Sequence of chain 1.F:
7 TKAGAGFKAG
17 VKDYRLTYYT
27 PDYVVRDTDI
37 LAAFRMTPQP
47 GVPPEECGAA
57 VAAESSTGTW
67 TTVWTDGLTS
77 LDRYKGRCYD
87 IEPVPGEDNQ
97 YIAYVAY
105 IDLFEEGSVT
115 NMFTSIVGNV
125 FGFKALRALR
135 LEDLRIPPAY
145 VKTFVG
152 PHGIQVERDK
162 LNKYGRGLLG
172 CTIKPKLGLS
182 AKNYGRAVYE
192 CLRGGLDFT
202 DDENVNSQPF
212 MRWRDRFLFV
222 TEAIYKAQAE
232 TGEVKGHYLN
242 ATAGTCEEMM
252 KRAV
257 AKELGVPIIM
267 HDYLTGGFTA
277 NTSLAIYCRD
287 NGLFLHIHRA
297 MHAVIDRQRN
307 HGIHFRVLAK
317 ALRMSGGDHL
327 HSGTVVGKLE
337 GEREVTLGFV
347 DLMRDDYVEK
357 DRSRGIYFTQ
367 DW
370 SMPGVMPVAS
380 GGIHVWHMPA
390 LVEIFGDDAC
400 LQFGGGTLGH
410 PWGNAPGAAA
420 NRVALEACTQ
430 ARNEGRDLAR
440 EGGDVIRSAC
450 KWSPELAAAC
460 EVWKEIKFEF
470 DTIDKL

Sequence of chain 1.M:
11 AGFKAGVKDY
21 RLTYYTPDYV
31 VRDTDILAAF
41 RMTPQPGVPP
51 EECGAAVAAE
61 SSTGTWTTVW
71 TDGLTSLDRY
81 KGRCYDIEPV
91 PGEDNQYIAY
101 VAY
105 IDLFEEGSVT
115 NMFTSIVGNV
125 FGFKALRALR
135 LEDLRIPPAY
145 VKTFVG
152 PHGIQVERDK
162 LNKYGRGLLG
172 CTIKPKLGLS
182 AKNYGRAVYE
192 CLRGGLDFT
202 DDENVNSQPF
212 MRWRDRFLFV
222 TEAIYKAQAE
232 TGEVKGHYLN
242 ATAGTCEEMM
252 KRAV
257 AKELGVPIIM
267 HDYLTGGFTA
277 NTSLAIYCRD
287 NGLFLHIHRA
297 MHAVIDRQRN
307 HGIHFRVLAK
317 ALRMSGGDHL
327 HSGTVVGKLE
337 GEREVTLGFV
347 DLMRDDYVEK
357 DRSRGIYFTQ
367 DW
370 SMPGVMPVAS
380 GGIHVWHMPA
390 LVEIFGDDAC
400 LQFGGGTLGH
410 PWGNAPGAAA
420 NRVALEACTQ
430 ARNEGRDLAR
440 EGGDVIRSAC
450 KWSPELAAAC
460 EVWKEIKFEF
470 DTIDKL

The protein below binds the small molecule below.
Small molecule (SMILES): O=C(O)[C@@](O)(COP(=O)(O)O)[C@H](O)[C@H](O)COP(=O)(O)O

Binding-site contacts:
Ligand atom O6 contacts residue ASP203 of chain 1.F at 3.0 Å (salt-bridge).
Ligand atom O1P contacts residue LYS175 of chain 1.F at 3.5 Å.
Ligand atom O5P contacts residue SER379 of chain 1.F at 3.2 Å (h-bond).
Ligand atom O7 contacts residue GLU60 of chain 1.M at 3.3 Å (salt-bridge).
Ligand atom O6 contacts residue ASN123 of chain 1.M at 3.0 Å (h-bond).
Ligand atom O2 contacts residue THR173 of chain 1.F at 2.8 Å (h-bond).
Ligand atom O6 contacts residue LYS175 of chain 1.F at 3.3 Å (salt-bridge).
Ligand atom P1 contacts residue THR65 of chain 1.M at 3.4 Å.
Ligand atom O3 contacts residue GLU204 of chain 1.F at 2.8 Å (salt-bridge).
Ligand atom C3 contacts residue MG1 of chain 1.OA at 3.1 Å.
Ligand atom O6P contacts residue ARG295 of chain 1.F at 2.9 Å (salt-bridge).
Ligand atom O3 contacts residue MG1 of chain 1.OA at 2.1 Å.
Ligand atom O6 contacts residue GLU204 of chain 1.F at 3.1 Å (salt-bridge).
Ligand atom O4 contacts residue SER379 of chain 1.F at 2.9 Å (h-bond).
Ligand atom O3P contacts residue GLY380 of chain 1.F at 3.3 Å.
Ligand atom O6 contacts residue LYS177 of chain 1.F at 2.6 Å (salt-bridge).
Ligand atom C2 contacts residue MG1 of chain 1.OA at 3.0 Å.
Ligand atom O3P contacts residue TRP66 of chain 1.M at 3.2 Å.
Ligand atom C3 contacts residue KCX201 of chain 1.F at 3.1 Å.
Ligand atom O2 contacts residue KCX201 of chain 1.F at 3.2 Å (h-bond).
Ligand atom O3P contacts residue GLY381 of chain 1.F at 2.8 Å (h-bond).
Ligand atom O1P contacts residue THR65 of chain 1.M at 2.5 Å (h-bond).
Ligand atom O1P contacts residue GLY404 of chain 1.F at 2.8 Å (h-bond).
Ligand atom C contacts residue MG1 of chain 1.OA at 2.9 Å.
Ligand atom O3 contacts residue KCX201 of chain 1.F at 2.7 Å (h-bond).
Ligand atom C contacts residue LYS175 of chain 1.F at 3.4 Å.
Ligand atom O2 contacts residue LYS175 of chain 1.F at 2.9 Å (salt-bridge).
Ligand atom O3P contacts residue THR65 of chain 1.M at 3.5 Å (h-bond).
Ligand atom O2 contacts residue ASP203 of chain 1.F at 3.4 Å (salt-bridge).
Ligand atom O2P contacts residue GLY403 of chain 1.F at 2.9 Å (h-bond).
Ligand atom O4 contacts residue GLY380 of chain 1.F at 3.4 Å (h-bond).
Ligand atom O3P contacts residue LYS334 of chain 1.F at 3.0 Å (salt-bridge).
Ligand atom O7 contacts residue LYS334 of chain 1.F at 2.8 Å (salt-bridge).
Ligand atom O2 contacts residue MG1 of chain 1.OA at 2.4 Å.
Ligand atom O5 contacts residue LEU335 of chain 1.F at 3.4 Å.
Ligand atom O6 contacts residue MG1 of chain 1.OA at 2.1 Å.
Ligand atom O3 contacts residue HIS294 of chain 1.F at 3.0 Å (h-bond).
Ligand atom O5P contacts residue HIS327 of chain 1.F at 2.8 Å (h-bond).
Ligand atom O4P contacts residue ARG295 of chain 1.F at 2.8 Å (salt-bridge).
Ligand atom O1 contacts residue LYS175 of chain 1.F at 3.2 Å (salt-bridge).